This small molecule binds to this protein.
Small molecule (SMILES): Cc1cc2c(C(N)=O)cccc2n1-c1nc2c(c(NCc3ccccc3)n1)COCC2

Sequence of chain 1.A:
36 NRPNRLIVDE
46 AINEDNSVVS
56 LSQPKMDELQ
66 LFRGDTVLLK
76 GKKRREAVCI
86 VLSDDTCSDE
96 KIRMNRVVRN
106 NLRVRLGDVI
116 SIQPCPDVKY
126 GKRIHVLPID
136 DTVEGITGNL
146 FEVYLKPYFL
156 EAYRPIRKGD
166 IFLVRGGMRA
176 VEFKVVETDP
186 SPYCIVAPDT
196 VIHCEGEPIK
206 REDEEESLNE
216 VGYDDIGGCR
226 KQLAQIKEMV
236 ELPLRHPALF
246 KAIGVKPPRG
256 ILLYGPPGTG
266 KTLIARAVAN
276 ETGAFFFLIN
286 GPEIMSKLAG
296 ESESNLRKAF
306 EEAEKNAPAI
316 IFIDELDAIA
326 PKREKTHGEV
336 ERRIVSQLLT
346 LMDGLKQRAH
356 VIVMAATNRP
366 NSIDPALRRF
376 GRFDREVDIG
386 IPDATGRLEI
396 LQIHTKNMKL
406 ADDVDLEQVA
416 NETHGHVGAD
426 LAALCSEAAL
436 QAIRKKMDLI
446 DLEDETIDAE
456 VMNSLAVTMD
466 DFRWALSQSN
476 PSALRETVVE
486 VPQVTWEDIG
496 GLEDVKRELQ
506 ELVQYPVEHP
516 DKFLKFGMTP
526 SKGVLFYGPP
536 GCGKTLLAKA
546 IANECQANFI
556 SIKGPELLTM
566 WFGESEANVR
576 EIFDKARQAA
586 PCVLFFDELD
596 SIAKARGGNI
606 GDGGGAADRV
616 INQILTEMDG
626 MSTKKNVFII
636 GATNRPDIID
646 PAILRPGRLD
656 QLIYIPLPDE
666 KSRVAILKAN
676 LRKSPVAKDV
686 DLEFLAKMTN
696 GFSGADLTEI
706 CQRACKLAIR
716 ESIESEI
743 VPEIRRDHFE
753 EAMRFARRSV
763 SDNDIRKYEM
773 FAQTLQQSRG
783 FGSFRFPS

Binding-site contacts:
Ligand atom N16 contacts residue ALA670 of chain 1.A at 3.6 Å.
Ligand atom C21 contacts residue CYS537 of chain 1.A at 3.5 Å (hydrophobic).
Ligand atom C19 contacts residue ILE671 of chain 1.A at 3.5 Å (hydrophobic).
Ligand atom C20 contacts residue ILE671 of chain 1.A at 3.6 Å (hydrophobic).
Ligand atom N14 contacts residue ALA674 of chain 1.A at 3.6 Å.
Ligand atom C23 contacts residue LEU541 of chain 1.A at 3.7 Å (hydrophobic).
Ligand atom C02 contacts residue THR703 of chain 1.A at 3.2 Å.
Ligand atom C05 contacts residue GLY538 of chain 1.A at 3.5 Å.
Ligand atom N31 contacts residue ALA700 of chain 1.A at 3.0 Å (h-bond).
Ligand atom C25 contacts residue ASP493 of chain 1.A at 3.2 Å.
Ligand atom C06 contacts residue LEU541 of chain 1.A at 3.0 Å (hydrophobic).
Ligand atom N30 contacts residue LEU541 of chain 1.A at 3.4 Å.
Ligand atom O26 contacts residue ARG677 of chain 1.A at 3.4 Å (salt-bridge).
Ligand atom C09 contacts residue THR703 of chain 1.A at 3.6 Å.
Ligand atom C15 contacts residue ALA674 of chain 1.A at 3.5 Å (hydrophobic).
Ligand atom C05 contacts residue CYS537 of chain 1.A at 3.7 Å (hydrophobic).
Ligand atom C02 contacts residue ALA700 of chain 1.A at 3.4 Å (hydrophobic).
Ligand atom C13 contacts residue ALA674 of chain 1.A at 3.7 Å (hydrophobic).
Ligand atom C27 contacts residue VAL489 of chain 1.A at 3.4 Å (hydrophobic).
Ligand atom O01 contacts residue GLY699 of chain 1.A at 3.4 Å (h-bond).
Ligand atom C04 contacts residue GLY536 of chain 1.A at 3.8 Å.
Ligand atom O26 contacts residue VAL489 of chain 1.A at 3.7 Å.
Ligand atom C18 contacts residue ILE494 of chain 1.A at 3.5 Å (hydrophobic).
Ligand atom N31 contacts residue GLY699 of chain 1.A at 3.5 Å.
Ligand atom O01 contacts residue ALA700 of chain 1.A at 3.5 Å.
Ligand atom O01 contacts residue THR703 of chain 1.A at 2.4 Å (h-bond).
Ligand atom C17 contacts residue ASP493 of chain 1.A at 3.6 Å.
Ligand atom C07 contacts residue LEU541 of chain 1.A at 3.3 Å (hydrophobic).
Ligand atom C04 contacts residue GLY699 of chain 1.A at 3.6 Å.
Ligand atom N14 contacts residue LEU541 of chain 1.A at 3.5 Å.
Ligand atom C13 contacts residue LEU541 of chain 1.A at 3.2 Å (hydrophobic).
Ligand atom N31 contacts residue GLY536 of chain 1.A at 3.3 Å (h-bond).
Ligand atom N12 contacts residue LEU541 of chain 1.A at 3.4 Å.
Ligand atom O26 contacts residue ASP493 of chain 1.A at 3.3 Å (salt-bridge).
Ligand atom C29 contacts residue ALA674 of chain 1.A at 3.5 Å (hydrophobic).
Ligand atom C11 contacts residue ASN675 of chain 1.A at 3.5 Å.
Ligand atom C24 contacts residue ALA674 of chain 1.A at 3.4 Å (hydrophobic).
Ligand atom N30 contacts residue ALA674 of chain 1.A at 3.6 Å.
Ligand atom C02 contacts residue GLY699 of chain 1.A at 3.4 Å.
Ligand atom C17 contacts residue ILE494 of chain 1.A at 3.5 Å (hydrophobic).